Sequence of chain 1.A:
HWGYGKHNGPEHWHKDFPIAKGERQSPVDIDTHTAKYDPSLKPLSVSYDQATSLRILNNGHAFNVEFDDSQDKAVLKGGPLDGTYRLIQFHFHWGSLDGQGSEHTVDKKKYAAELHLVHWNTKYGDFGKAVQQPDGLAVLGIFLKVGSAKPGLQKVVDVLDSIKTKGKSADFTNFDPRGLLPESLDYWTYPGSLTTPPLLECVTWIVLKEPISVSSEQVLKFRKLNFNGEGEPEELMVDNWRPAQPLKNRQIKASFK

Binding-site contacts:
Ligand atom O03 contacts residue HIS15 of chain 1.A at 2.9 Å (h-bond).
Ligand atom N06 contacts residue HIS15 of chain 1.A at 3.8 Å.
Ligand atom N04 contacts residue ASP19 of chain 1.A at 3.4 Å (salt-bridge).
Ligand atom S09 contacts residue HIS4 of chain 1.A at 4.0 Å.
Ligand atom O02 contacts residue ASN11 of chain 1.A at 3.4 Å (h-bond).
Ligand atom O02 contacts residue HIS15 of chain 1.A at 3.8 Å.
Ligand atom C11 contacts residue HIS10 of chain 1.A at 3.7 Å.
Ligand atom O03 contacts residue ASP19 of chain 1.A at 2.9 Å (salt-bridge).
Ligand atom C08 contacts residue HIS10 of chain 1.A at 3.4 Å.
Ligand atom C13 contacts residue GOL1 of chain 1.D at 4.0 Å.
Ligand atom O14 contacts residue HIS10 of chain 1.A at 3.9 Å.
Ligand atom N06 contacts residue LYS18 of chain 1.A at 4.0 Å.
Ligand atom C13 contacts residue HIS10 of chain 1.A at 3.7 Å.
Ligand atom S09 contacts residue ASN11 of chain 1.A at 3.5 Å.
Ligand atom O14 contacts residue HIS4 of chain 1.A at 3.7 Å.
Ligand atom N07 contacts residue LYS18 of chain 1.A at 3.9 Å.
Ligand atom O14 contacts residue GOL1 of chain 1.D at 3.5 Å.
Ligand atom C05 contacts residue ASP19 of chain 1.A at 3.9 Å.
Ligand atom S01 contacts residue TRP5 of chain 1.A at 3.9 Å.
Ligand atom C15 contacts residue HIS10 of chain 1.A at 3.7 Å.
Ligand atom N04 contacts residue PHE20 of chain 1.A at 4.2 Å.
Ligand atom C12 contacts residue GOL1 of chain 1.D at 3.0 Å.
Ligand atom N10 contacts residue GOL1 of chain 1.D at 4.0 Å.
Ligand atom O03 contacts residue TRP16 of chain 1.A at 3.6 Å.
Ligand atom S09 contacts residue HIS10 of chain 1.A at 4.1 Å.
Ligand atom C11 contacts residue ASN11 of chain 1.A at 4.0 Å.
Ligand atom S01 contacts residue TRP16 of chain 1.A at 4.3 Å.
Ligand atom C08 contacts residue ASN11 of chain 1.A at 4.2 Å.
Ligand atom N06 contacts residue ASP19 of chain 1.A at 4.0 Å.
Ligand atom S01 contacts residue ASP19 of chain 1.A at 3.5 Å (salt-bridge).
Ligand atom N10 contacts residue HIS10 of chain 1.A at 3.4 Å (h-bond).
Ligand atom O02 contacts residue TRP16 of chain 1.A at 3.0 Å.
Ligand atom O02 contacts residue TRP5 of chain 1.A at 3.4 Å.
Ligand atom N04 contacts residue TRP5 of chain 1.A at 3.2 Å.
Ligand atom N07 contacts residue HIS10 of chain 1.A at 3.7 Å.
Ligand atom O14 contacts residue ASN11 of chain 1.A at 3.1 Å.
Ligand atom S01 contacts residue HIS15 of chain 1.A at 4.0 Å.
Ligand atom C11 contacts residue GOL1 of chain 1.D at 3.2 Å.
Ligand atom C05 contacts residue HIS15 of chain 1.A at 4.2 Å.
Ligand atom N04 contacts residue HIS4 of chain 1.A at 3.9 Å.

A protein and the small-molecule ligand that binds it are described below.
Small molecule (SMILES): CCCC(=O)Nc1nnc(S(N)(=O)=O)s1